Binding-site contacts:
Ligand atom N15 contacts residue CYS324 of chain 1.E at 3.5 Å (h-bond).
Ligand atom C12 contacts residue CYS324 of chain 1.E at 2.0 Å (hydrophobic).
Ligand atom C14 contacts residue CYS324 of chain 1.E at 3.1 Å (hydrophobic).
Ligand atom C18 contacts residue LEU331 of chain 1.E at 4.4 Å (hydrophobic).
Ligand atom N28 contacts residue CYS324 of chain 1.E at 4.2 Å.
Ligand atom N13 contacts residue CYS324 of chain 1.E at 2.6 Å (h-bond).
Ligand atom C21 contacts residue CYS324 of chain 1.E at 3.9 Å (hydrophobic).

Sequence of chain 1.E:
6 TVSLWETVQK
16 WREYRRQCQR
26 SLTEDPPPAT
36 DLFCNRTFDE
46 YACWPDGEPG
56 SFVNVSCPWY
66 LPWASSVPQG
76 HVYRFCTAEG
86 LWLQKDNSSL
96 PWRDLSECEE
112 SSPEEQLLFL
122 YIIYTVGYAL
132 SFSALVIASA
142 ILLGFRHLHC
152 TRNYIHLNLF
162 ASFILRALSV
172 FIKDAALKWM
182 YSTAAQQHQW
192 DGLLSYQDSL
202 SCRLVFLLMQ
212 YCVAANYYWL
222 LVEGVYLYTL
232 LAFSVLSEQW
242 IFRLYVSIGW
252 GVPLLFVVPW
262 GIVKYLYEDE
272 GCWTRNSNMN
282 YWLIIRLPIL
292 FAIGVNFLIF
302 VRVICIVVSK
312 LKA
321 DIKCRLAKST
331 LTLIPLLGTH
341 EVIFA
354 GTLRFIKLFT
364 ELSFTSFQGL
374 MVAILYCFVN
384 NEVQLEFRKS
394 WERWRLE

This protein binds this small molecule.
Small molecule (SMILES): CC(C)(C)Nc1cnc2cc(Cl)c(Cl)cc2n1